Binding-site contacts:
Ligand atom O5 contacts residue ILE281 of chain 1.B at 3.8 Å.
Ligand atom C1 contacts residue ILE281 of chain 1.B at 4.0 Å (hydrophobic).
Ligand atom O7 contacts residue ASN283 of chain 1.B at 3.2 Å (h-bond).
Ligand atom C7 contacts residue ASN283 of chain 1.B at 3.1 Å.
Ligand atom C4 contacts residue ASN283 of chain 1.B at 4.2 Å.
Ligand atom O6 contacts residue ARG558 of chain 1.B at 4.1 Å.
Ligand atom C6 contacts residue ARG558 of chain 1.B at 4.0 Å.
Ligand atom O5 contacts residue ASN283 of chain 1.B at 2.4 Å (h-bond).
Ligand atom C5 contacts residue ILE281 of chain 1.B at 4.1 Å (hydrophobic).
Ligand atom C7 contacts residue SER311 of chain 1.B at 4.0 Å.
Ligand atom C8 contacts residue TYR284 of chain 1.B at 4.3 Å (hydrophobic).
Ligand atom C8 contacts residue ASN283 of chain 1.B at 4.3 Å.
Ligand atom C2 contacts residue ASN283 of chain 1.B at 2.4 Å.
Ligand atom C3 contacts residue ASN283 of chain 1.B at 3.8 Å.
Ligand atom O7 contacts residue SER311 of chain 1.B at 3.1 Å (h-bond).
Ligand atom C5 contacts residue ASN283 of chain 1.B at 3.7 Å.
Ligand atom N2 contacts residue ASN283 of chain 1.B at 2.8 Å (h-bond).
Ligand atom C8 contacts residue MET310 of chain 1.B at 3.8 Å (hydrophobic).
Ligand atom C1 contacts residue ASN283 of chain 1.B at 1.4 Å.
Ligand atom O7 contacts residue THR312 of chain 1.B at 4.0 Å.

Sequence of chain 1.B:
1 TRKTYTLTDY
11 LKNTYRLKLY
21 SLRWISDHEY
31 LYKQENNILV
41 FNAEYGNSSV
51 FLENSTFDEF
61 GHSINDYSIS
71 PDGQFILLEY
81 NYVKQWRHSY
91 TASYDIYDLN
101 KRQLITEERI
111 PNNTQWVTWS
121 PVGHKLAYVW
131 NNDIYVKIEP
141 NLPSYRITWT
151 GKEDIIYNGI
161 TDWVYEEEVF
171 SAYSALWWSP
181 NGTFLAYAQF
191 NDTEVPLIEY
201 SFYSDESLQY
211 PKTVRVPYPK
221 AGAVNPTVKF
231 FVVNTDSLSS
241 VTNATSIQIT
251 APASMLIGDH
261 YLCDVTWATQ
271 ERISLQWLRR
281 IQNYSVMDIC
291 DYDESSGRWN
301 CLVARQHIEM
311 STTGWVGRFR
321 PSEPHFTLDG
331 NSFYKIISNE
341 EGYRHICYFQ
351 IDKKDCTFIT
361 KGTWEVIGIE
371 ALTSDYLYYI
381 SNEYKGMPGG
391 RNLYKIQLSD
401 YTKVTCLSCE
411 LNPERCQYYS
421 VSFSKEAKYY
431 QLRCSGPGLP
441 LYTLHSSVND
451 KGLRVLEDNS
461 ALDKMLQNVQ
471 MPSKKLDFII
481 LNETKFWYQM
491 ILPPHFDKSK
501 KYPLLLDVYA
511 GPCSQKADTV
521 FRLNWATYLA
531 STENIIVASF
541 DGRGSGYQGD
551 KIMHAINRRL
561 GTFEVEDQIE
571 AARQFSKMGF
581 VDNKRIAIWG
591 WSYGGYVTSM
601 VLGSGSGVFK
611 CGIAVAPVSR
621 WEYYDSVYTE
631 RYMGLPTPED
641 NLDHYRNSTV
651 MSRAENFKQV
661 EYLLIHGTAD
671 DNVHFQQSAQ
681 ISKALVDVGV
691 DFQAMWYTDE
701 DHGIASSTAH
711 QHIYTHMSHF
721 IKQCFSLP

This protein binds this small molecule.
Small molecule (SMILES): CC(=O)N[C@@H]1[C@@H](O)[C@H](O)[C@@H](CO)O[C@H]1O